This protein binds this small molecule.
Small molecule (SMILES): Nc1ncnc2c1ncn2CCOC[P](=O)(O)O[P](=O)(O)OP(=O)(O)O

Sequence of chain 1.A:
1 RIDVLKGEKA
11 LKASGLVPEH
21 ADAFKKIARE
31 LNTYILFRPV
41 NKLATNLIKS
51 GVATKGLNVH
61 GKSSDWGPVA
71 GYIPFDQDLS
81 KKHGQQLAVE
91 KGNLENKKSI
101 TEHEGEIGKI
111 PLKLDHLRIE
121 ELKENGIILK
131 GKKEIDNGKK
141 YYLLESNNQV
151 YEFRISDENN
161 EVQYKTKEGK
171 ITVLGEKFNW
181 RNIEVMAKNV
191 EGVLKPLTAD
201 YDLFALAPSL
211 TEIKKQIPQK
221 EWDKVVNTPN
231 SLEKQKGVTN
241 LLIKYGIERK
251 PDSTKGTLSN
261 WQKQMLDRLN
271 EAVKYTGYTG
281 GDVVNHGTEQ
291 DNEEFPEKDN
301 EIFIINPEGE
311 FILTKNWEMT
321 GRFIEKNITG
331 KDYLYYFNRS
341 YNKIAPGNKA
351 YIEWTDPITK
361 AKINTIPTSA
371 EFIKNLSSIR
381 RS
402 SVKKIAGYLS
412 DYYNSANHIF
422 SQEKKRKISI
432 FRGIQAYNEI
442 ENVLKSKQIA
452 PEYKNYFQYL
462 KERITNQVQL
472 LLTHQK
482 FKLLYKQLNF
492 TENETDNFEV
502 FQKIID

Binding-site contacts:
Ligand atom N9 contacts residue ASN292 of chain 1.A at 3.1 Å (h-bond).
Ligand atom PB contacts residue ASP202 of chain 1.A at 3.4 Å.
Ligand atom PB contacts residue ARG38 of chain 1.A at 3.5 Å.
Ligand atom C8 contacts residue HIS286 of chain 1.A at 3.5 Å.
Ligand atom O1A contacts residue LYS55 of chain 1.A at 2.6 Å (salt-bridge).
Ligand atom O5' contacts residue ASP202 of chain 1.A at 3.0 Å (salt-bridge).
Ligand atom O2B contacts residue ARG38 of chain 1.A at 2.7 Å (salt-bridge).
Ligand atom O2B contacts residue ASP202 of chain 1.A at 2.7 Å (salt-bridge).
Ligand atom C5' contacts residue ASP202 of chain 1.A at 3.4 Å.
Ligand atom O1G contacts residue LYS55 of chain 1.A at 3.1 Å (salt-bridge).
Ligand atom C5' contacts residue HIS286 of chain 1.A at 3.6 Å.
Ligand atom C1' contacts residue ASN292 of chain 1.A at 3.0 Å.
Ligand atom N1 contacts residue THR257 of chain 1.A at 3.4 Å (h-bond).
Ligand atom O1G contacts residue SER63 of chain 1.A at 3.1 Å (h-bond).
Ligand atom O3G contacts residue LYS81 of chain 1.A at 2.8 Å (salt-bridge).
Ligand atom C2 contacts residue LEU57 of chain 1.A at 3.5 Å (hydrophobic).
Ligand atom O2G contacts residue LYS55 of chain 1.A at 3.0 Å.
Ligand atom O3B contacts residue LYS55 of chain 1.A at 3.2 Å (salt-bridge).
Ligand atom O1G contacts residue LYS62 of chain 1.A at 3.2 Å.
Ligand atom N6 contacts residue THR288 of chain 1.A at 3.4 Å (h-bond).
Ligand atom O3A contacts residue YB1 of chain 1.G at 3.4 Å.
Ligand atom PA contacts residue YB1 of chain 1.G at 3.5 Å.
Ligand atom C5' contacts residue YB1 of chain 1.G at 2.6 Å.
Ligand atom N7 contacts residue THR288 of chain 1.A at 2.8 Å (h-bond).
Ligand atom O5' contacts residue HIS286 of chain 1.A at 3.2 Å (h-bond).
Ligand atom PG contacts residue LYS55 of chain 1.A at 3.4 Å.
Ligand atom PG contacts residue SER63 of chain 1.A at 3.3 Å.
Ligand atom N6 contacts residue THR257 of chain 1.A at 3.1 Å (h-bond).
Ligand atom O3A contacts residue ASP202 of chain 1.A at 3.2 Å (salt-bridge).
Ligand atom PG contacts residue LYS81 of chain 1.A at 3.6 Å.
Ligand atom O3G contacts residue SER63 of chain 1.A at 3.0 Å (h-bond).
Ligand atom N6 contacts residue GLY287 of chain 1.A at 3.4 Å.
Ligand atom N7 contacts residue HIS286 of chain 1.A at 3.4 Å (h-bond).
Ligand atom O5' contacts residue YB1 of chain 1.G at 3.1 Å.
Ligand atom O2G contacts residue SER63 of chain 1.A at 3.3 Å (h-bond).
Ligand atom C8 contacts residue ASN292 of chain 1.A at 3.5 Å.
Ligand atom C4 contacts residue ASN292 of chain 1.A at 3.4 Å.
Ligand atom C5 contacts residue THR288 of chain 1.A at 3.6 Å.
Ligand atom N1 contacts residue GLY256 of chain 1.A at 3.5 Å.
Ligand atom O1G contacts residue LYS81 of chain 1.A at 3.3 Å (salt-bridge).